Sequence of chain 1.A:
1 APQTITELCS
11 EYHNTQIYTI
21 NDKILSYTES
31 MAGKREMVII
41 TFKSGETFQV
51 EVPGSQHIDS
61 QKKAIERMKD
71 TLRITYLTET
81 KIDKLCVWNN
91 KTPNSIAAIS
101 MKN

Binding-site contacts:
Ligand atom O4 contacts residue GLU51 of chain 1.E at 2.7 Å (salt-bridge).
Ligand atom C3 contacts residue TRP88 of chain 1.E at 3.6 Å (hydrophobic).
Ligand atom O4 contacts residue LYS91 of chain 1.E at 3.0 Å (salt-bridge).
Ligand atom OAX contacts residue ILE58 of chain 1.E at 3.7 Å.
Ligand atom OBD contacts residue GLU11 of chain 1.E at 3.3 Å (salt-bridge).
Ligand atom NAN contacts residue TYR12 of chain 1.E at 3.8 Å.
Ligand atom C3 contacts residue LYS91 of chain 1.E at 3.8 Å.
Ligand atom NAJ contacts residue HIS13 of chain 1.E at 3.5 Å.
Ligand atom O4 contacts residue GLN56 of chain 1.E at 3.5 Å (h-bond).
Ligand atom CAW contacts residue GLY33 of chain 1.A at 3.6 Å.
Ligand atom CAU contacts residue TYR12 of chain 1.E at 3.8 Å (hydrophobic).
Ligand atom C5 contacts residue TRP88 of chain 1.E at 3.6 Å (hydrophobic).
Ligand atom O3 contacts residue ASN90 of chain 1.E at 2.7 Å (h-bond).
Ligand atom C2 contacts residue LYS91 of chain 1.E at 4.0 Å.
Ligand atom O6 contacts residue HIS57 of chain 1.E at 3.8 Å.
Ligand atom OAM contacts residue LYS34 of chain 1.A at 3.7 Å.
Ligand atom O5 contacts residue GLN56 of chain 1.E at 3.7 Å.
Ligand atom CAK contacts residue TYR12 of chain 1.E at 3.5 Å (hydrophobic).
Ligand atom O6 contacts residue TRP88 of chain 1.E at 3.7 Å.
Ligand atom O3 contacts residue LYS91 of chain 1.E at 2.9 Å (salt-bridge).
Ligand atom CAP contacts residue GLU11 of chain 1.E at 3.3 Å.
Ligand atom OAZ contacts residue LYS34 of chain 1.A at 3.6 Å.
Ligand atom OBB contacts residue HIS13 of chain 1.E at 2.8 Å (h-bond).
Ligand atom O3 contacts residue TRP88 of chain 1.E at 3.7 Å.
Ligand atom C6 contacts residue HIS57 of chain 1.E at 3.7 Å.
Ligand atom CAO contacts residue GLU11 of chain 1.E at 3.9 Å.
Ligand atom NAN contacts residue GLU11 of chain 1.E at 3.2 Å (salt-bridge).
Ligand atom C6 contacts residue TRP88 of chain 1.E at 3.6 Å (hydrophobic).
Ligand atom OBC contacts residue TYR12 of chain 1.E at 3.7 Å.
Ligand atom CAK contacts residue ARG35 of chain 1.A at 3.9 Å.
Ligand atom CBA contacts residue HIS13 of chain 1.E at 4.0 Å.
Ligand atom OAY contacts residue TYR12 of chain 1.E at 3.7 Å.
Ligand atom CAT contacts residue TYR12 of chain 1.E at 3.8 Å (hydrophobic).
Ligand atom CAU contacts residue GLY33 of chain 1.A at 3.7 Å.
Ligand atom C4 contacts residue TRP88 of chain 1.E at 3.6 Å (hydrophobic).
Ligand atom O2 contacts residue ASN90 of chain 1.E at 2.9 Å (h-bond).
Ligand atom O6 contacts residue GLN61 of chain 1.E at 3.0 Å (h-bond).
Ligand atom C4 contacts residue GLU51 of chain 1.E at 3.4 Å.
Ligand atom C3 contacts residue ASN90 of chain 1.E at 3.6 Å.
Ligand atom OBB contacts residue TYR12 of chain 1.E at 3.5 Å.

A small-molecule ligand and the protein it binds are described below.
Small molecule (SMILES): CC(=O)N[C@H]1[C@H]([C@H](O)[C@H](O)CO)O[C@](C(=O)O)(n2cc(C[C@H](NC(=O)Cc3ccccc3)C(=O)NCC[C@@H]3O[C@H](CO)[C@H](O)[C@H](O)[C@H]3O)nn2)C[C@@H]1O

Sequence of chain 1.E:
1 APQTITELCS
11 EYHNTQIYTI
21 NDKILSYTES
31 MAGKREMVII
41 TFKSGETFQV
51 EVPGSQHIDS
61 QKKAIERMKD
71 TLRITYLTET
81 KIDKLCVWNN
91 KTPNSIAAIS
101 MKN